Binding-site contacts:
Ligand atom C21 contacts residue LEU84 of chain 1.A at 3.4 Å (hydrophobic).
Ligand atom C13 contacts residue GLU82 of chain 1.A at 3.2 Å.
Ligand atom N19 contacts residue LEU84 of chain 1.A at 2.8 Å (h-bond).
Ligand atom C20 contacts residue LEU84 of chain 1.A at 3.5 Å (hydrophobic).
Ligand atom O8 contacts residue LYS34 of chain 1.A at 3.2 Å (salt-bridge).
Ligand atom O28 contacts residue GLN86 of chain 1.A at 3.4 Å.
Ligand atom C13 contacts residue LEU84 of chain 1.A at 3.9 Å (hydrophobic).
Ligand atom S26 contacts residue LYS90 of chain 1.A at 3.7 Å.
Ligand atom C11 contacts residue PHE81 of chain 1.A at 3.6 Å (hydrophobic).
Ligand atom C10 contacts residue PHE81 of chain 1.A at 3.7 Å (hydrophobic).
Ligand atom N23 contacts residue HIS85 of chain 1.A at 3.9 Å.
Ligand atom N19 contacts residue PHE83 of chain 1.A at 3.6 Å.
Ligand atom C5 contacts residue LYS34 of chain 1.A at 3.5 Å.
Ligand atom N14 contacts residue PHE83 of chain 1.A at 3.8 Å.
Ligand atom O28 contacts residue ASP87 of chain 1.A at 2.9 Å (salt-bridge).
Ligand atom O27 contacts residue LYS90 of chain 1.A at 3.1 Å (salt-bridge).
Ligand atom C11 contacts residue ALA32 of chain 1.A at 3.8 Å (hydrophobic).
Ligand atom C13 contacts residue LEU135 of chain 1.A at 3.4 Å (hydrophobic).
Ligand atom C21 contacts residue PHE83 of chain 1.A at 3.9 Å (hydrophobic).
Ligand atom C25 contacts residue LEU84 of chain 1.A at 3.9 Å (hydrophobic).
Ligand atom C24 contacts residue ASP87 of chain 1.A at 3.5 Å.
Ligand atom C12 contacts residue ALA32 of chain 1.A at 3.5 Å (hydrophobic).
Ligand atom C1 contacts residue GLN132 of chain 1.A at 3.6 Å.
Ligand atom O27 contacts residue HIS85 of chain 1.A at 3.7 Å.
Ligand atom O28 contacts residue LYS90 of chain 1.A at 3.3 Å.
Ligand atom C13 contacts residue ALA32 of chain 1.A at 3.4 Å (hydrophobic).
Ligand atom C5 contacts residue ASP146 of chain 1.A at 3.6 Å.
Ligand atom C25 contacts residue LEU135 of chain 1.A at 3.9 Å (hydrophobic).
Ligand atom C21 contacts residue HIS85 of chain 1.A at 3.8 Å.
Ligand atom C22 contacts residue HIS85 of chain 1.A at 3.9 Å.
Ligand atom N19 contacts residue ILE11 of chain 1.A at 3.9 Å.
Ligand atom C15 contacts residue LEU135 of chain 1.A at 3.9 Å (hydrophobic).
Ligand atom N14 contacts residue LEU84 of chain 1.A at 3.3 Å (h-bond).
Ligand atom C12 contacts residue LEU135 of chain 1.A at 3.5 Å (hydrophobic).
Ligand atom C17 contacts residue LEU135 of chain 1.A at 3.9 Å (hydrophobic).
Ligand atom N14 contacts residue LEU135 of chain 1.A at 3.6 Å.
Ligand atom N14 contacts residue GLU82 of chain 1.A at 3.9 Å.
Ligand atom C17 contacts residue ALA32 of chain 1.A at 3.9 Å (hydrophobic).
Ligand atom C15 contacts residue LEU84 of chain 1.A at 3.6 Å (hydrophobic).
Ligand atom N14 contacts residue ALA32 of chain 1.A at 3.9 Å.

A protein and the small-molecule ligand that binds it are described below.
Small molecule (SMILES): C[C@H]1CCCN1C(=O)c1ccc2cnc(NC3CCN(S(C)(=O)=O)CC3)nc2c1

Sequence of chain 1.A:
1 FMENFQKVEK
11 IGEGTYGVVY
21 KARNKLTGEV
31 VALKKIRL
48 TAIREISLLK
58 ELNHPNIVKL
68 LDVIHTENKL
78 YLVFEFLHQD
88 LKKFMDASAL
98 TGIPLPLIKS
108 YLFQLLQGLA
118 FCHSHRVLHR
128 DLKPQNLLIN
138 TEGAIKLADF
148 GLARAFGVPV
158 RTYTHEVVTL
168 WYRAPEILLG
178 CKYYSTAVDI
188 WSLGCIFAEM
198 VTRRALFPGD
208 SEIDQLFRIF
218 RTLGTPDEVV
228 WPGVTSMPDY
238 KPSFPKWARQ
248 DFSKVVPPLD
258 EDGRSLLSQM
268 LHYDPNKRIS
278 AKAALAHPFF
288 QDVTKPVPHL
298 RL